Binding-site contacts:
Ligand atom N2 contacts residue ASN253 of chain 1.N at 2.9 Å (h-bond).
Ligand atom C2 contacts residue ASN253 of chain 1.N at 2.5 Å.
Ligand atom C7 contacts residue ASN253 of chain 1.N at 3.5 Å.
Ligand atom C5 contacts residue ASN253 of chain 1.N at 3.6 Å.
Ligand atom C3 contacts residue ASN253 of chain 1.N at 3.8 Å.
Ligand atom C1 contacts residue ASN253 of chain 1.N at 1.4 Å.
Ligand atom O5 contacts residue LEU251 of chain 1.N at 4.5 Å.
Ligand atom N2 contacts residue VAL205 of chain 1.N at 4.1 Å.
Ligand atom N2 contacts residue SER207 of chain 1.N at 3.4 Å (h-bond).
Ligand atom C3 contacts residue SER207 of chain 1.N at 4.2 Å.
Ligand atom O3 contacts residue SER207 of chain 1.N at 3.8 Å.
Ligand atom C8 contacts residue THR255 of chain 1.N at 4.2 Å.
Ligand atom O6 contacts residue LEU251 of chain 1.N at 3.6 Å.
Ligand atom C8 contacts residue VAL205 of chain 1.N at 3.6 Å (hydrophobic).
Ligand atom C1 contacts residue SER207 of chain 1.N at 4.5 Å.
Ligand atom O3 contacts residue GLN128 of chain 1.N at 4.3 Å.
Ligand atom C2 contacts residue SER207 of chain 1.N at 3.4 Å.
Ligand atom C6 contacts residue LEU251 of chain 1.N at 3.9 Å (hydrophobic).
Ligand atom O7 contacts residue ASN253 of chain 1.N at 3.7 Å.
Ligand atom C4 contacts residue ASN253 of chain 1.N at 4.2 Å.
Ligand atom C7 contacts residue VAL205 of chain 1.N at 4.4 Å (hydrophobic).
Ligand atom O5 contacts residue ASN253 of chain 1.N at 2.3 Å (h-bond).

This protein binds this small molecule.
Small molecule (SMILES): CC(=O)N[C@@H]1[C@@H](O)[C@H](O)[C@@H](CO)O[C@H]1O

Sequence of chain 1.N:
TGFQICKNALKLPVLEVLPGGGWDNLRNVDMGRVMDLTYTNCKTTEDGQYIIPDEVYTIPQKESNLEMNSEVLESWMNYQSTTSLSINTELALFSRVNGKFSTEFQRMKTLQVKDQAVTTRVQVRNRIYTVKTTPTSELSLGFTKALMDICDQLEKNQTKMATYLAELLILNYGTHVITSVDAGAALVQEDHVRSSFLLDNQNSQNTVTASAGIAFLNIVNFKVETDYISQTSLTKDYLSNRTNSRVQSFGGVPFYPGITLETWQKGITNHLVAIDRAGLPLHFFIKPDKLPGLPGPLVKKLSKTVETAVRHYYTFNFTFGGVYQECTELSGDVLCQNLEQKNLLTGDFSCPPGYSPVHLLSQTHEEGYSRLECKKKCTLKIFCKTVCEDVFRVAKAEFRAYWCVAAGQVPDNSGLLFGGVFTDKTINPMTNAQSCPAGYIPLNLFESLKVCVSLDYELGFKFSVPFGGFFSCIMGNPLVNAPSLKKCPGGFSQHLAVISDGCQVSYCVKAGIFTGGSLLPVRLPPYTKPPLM